This protein binds this small molecule.
Small molecule (SMILES): N[C@@H](CO)C(=O)O

Binding-site contacts:
Ligand atom OG contacts residue TYR275 of chain 1.A at 3.0 Å (h-bond).
Ligand atom CA contacts residue SER92 of chain 1.A at 2.9 Å.
Ligand atom C contacts residue HIS94 of chain 1.A at 3.8 Å.
Ligand atom OXT contacts residue LLP65 of chain 1.A at 3.5 Å (h-bond).
Ligand atom OG contacts residue ALA89 of chain 1.A at 3.0 Å (h-bond).
Ligand atom N contacts residue SER92 of chain 1.A at 3.1 Å (h-bond).
Ligand atom O contacts residue GLY173 of chain 1.A at 4.2 Å.
Ligand atom C contacts residue TYR275 of chain 1.A at 4.4 Å (hydrophobic).
Ligand atom N contacts residue VAL172 of chain 1.A at 4.0 Å.
Ligand atom C contacts residue TYR301 of chain 1.A at 3.0 Å (hydrophobic).
Ligand atom CA contacts residue TYR275 of chain 1.A at 4.2 Å (hydrophobic).
Ligand atom N contacts residue HIS94 of chain 1.A at 3.5 Å.
Ligand atom CB contacts residue TYR301 of chain 1.A at 3.4 Å (hydrophobic).
Ligand atom N contacts residue ALA87 of chain 1.A at 3.7 Å.
Ligand atom OXT contacts residue ASN93 of chain 1.A at 3.1 Å (h-bond).
Ligand atom CB contacts residue ALA89 of chain 1.A at 4.2 Å (hydrophobic).
Ligand atom CB contacts residue TYR275 of chain 1.A at 3.3 Å (hydrophobic).
Ligand atom OG contacts residue TYR301 of chain 1.A at 4.1 Å.
Ligand atom CB contacts residue SER92 of chain 1.A at 4.2 Å.
Ligand atom C contacts residue ASN93 of chain 1.A at 4.2 Å.
Ligand atom OXT contacts residue SER92 of chain 1.A at 3.3 Å (h-bond).
Ligand atom N contacts residue GLY173 of chain 1.A at 3.5 Å (h-bond).
Ligand atom O contacts residue TYR301 of chain 1.A at 3.0 Å (h-bond).
Ligand atom OG contacts residue SER92 of chain 1.A at 3.9 Å.
Ligand atom O contacts residue LLP65 of chain 1.A at 2.9 Å.
Ligand atom C contacts residue LLP65 of chain 1.A at 3.7 Å.
Ligand atom CB contacts residue GLY88 of chain 1.A at 4.4 Å.
Ligand atom CA contacts residue HIS94 of chain 1.A at 4.1 Å.
Ligand atom O contacts residue HIS94 of chain 1.A at 4.3 Å.
Ligand atom C contacts residue SER92 of chain 1.A at 3.5 Å.
Ligand atom N contacts residue GLY88 of chain 1.A at 3.9 Å.
Ligand atom OXT contacts residue HIS94 of chain 1.A at 3.2 Å (h-bond).
Ligand atom CA contacts residue TYR301 of chain 1.A at 3.8 Å (hydrophobic).
Ligand atom OXT contacts residue TYR301 of chain 1.A at 3.2 Å (h-bond).
Ligand atom CA contacts residue GLY88 of chain 1.A at 4.4 Å.
Ligand atom CB contacts residue VAL172 of chain 1.A at 4.5 Å (hydrophobic).
Ligand atom OG contacts residue GLY88 of chain 1.A at 3.8 Å.

Sequence of chain 1.A:
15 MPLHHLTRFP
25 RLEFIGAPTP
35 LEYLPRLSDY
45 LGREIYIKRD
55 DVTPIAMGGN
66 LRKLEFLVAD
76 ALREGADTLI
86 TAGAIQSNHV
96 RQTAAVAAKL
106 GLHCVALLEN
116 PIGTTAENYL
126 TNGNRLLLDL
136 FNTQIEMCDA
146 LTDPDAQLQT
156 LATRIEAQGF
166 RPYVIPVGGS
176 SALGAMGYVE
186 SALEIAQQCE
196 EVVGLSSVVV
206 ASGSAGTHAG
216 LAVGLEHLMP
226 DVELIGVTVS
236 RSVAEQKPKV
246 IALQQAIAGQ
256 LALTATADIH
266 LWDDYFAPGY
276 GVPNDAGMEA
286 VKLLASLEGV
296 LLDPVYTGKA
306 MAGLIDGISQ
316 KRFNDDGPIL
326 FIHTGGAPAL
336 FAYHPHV